Sequence of chain 1.Z:
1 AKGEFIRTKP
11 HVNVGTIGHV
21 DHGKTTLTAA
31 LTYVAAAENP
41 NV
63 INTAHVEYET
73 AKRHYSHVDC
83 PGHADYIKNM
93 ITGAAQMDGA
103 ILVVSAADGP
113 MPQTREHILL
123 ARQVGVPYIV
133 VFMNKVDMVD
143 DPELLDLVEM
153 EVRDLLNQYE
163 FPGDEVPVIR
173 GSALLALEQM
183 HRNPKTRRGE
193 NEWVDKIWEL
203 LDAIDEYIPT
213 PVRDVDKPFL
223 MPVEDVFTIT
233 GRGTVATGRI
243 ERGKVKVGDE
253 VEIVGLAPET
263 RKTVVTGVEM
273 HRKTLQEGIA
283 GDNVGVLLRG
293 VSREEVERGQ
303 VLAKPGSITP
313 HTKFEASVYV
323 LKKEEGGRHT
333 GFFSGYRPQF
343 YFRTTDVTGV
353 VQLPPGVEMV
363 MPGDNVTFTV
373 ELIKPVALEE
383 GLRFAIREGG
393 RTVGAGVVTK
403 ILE

The small molecule below binds the protein below.
Small molecule (SMILES): C/C=C\C=C\[C@@H]1O[C@](O)([C@H](CC)C(=O)NC/C=C/C=C(\C)[C@@H](OC)[C@@H](C)[C@@H]2O[C@H](/C=C/C=C/C=C(\C)C(=O)c3c(O)cc[nH]c3=O)[C@H](O)[C@@H]2O)[C@H](O)[C@H](O)C1(C)C

Binding-site contacts:
Ligand atom C41 contacts residue TYR161 of chain 1.Z at 3.4 Å (hydrophobic).
Ligand atom C27 contacts residue GLN125 of chain 1.Z at 3.5 Å.
Ligand atom N26 contacts residue GLN125 of chain 1.Z at 2.6 Å (h-bond).
Ligand atom C39 contacts residue THR394 of chain 1.Z at 3.3 Å.
Ligand atom C11 contacts residue TYR161 of chain 1.Z at 3.7 Å (hydrophobic).
Ligand atom C10 contacts residue GLU326 of chain 1.Z at 3.5 Å.
Ligand atom O15 contacts residue TYR161 of chain 1.Z at 2.9 Å (h-bond).
Ligand atom C25 contacts residue ALA387 of chain 1.Z at 3.7 Å (hydrophobic).
Ligand atom C35 contacts residue TYR343 of chain 1.Z at 3.5 Å (hydrophobic).
Ligand atom C15 contacts residue GLU162 of chain 1.Z at 3.1 Å.
Ligand atom C28 contacts residue GLN125 of chain 1.Z at 3.5 Å.
Ligand atom C36 contacts residue ALA387 of chain 1.Z at 3.5 Å (hydrophobic).
Ligand atom C43 contacts residue GLU327 of chain 1.Z at 3.4 Å.
Ligand atom C42 contacts residue ARG124 of chain 1.Z at 3.3 Å.
Ligand atom O27 contacts residue PHE386 of chain 1.Z at 2.6 Å (h-bond).
Ligand atom C8 contacts residue TYR161 of chain 1.Z at 3.2 Å (hydrophobic).
Ligand atom C5 contacts residue GLU118 of chain 1.Z at 3.6 Å.
Ligand atom O7 contacts residue TYR161 of chain 1.Z at 3.6 Å.
Ligand atom O16 contacts residue TYR161 of chain 1.Z at 3.5 Å (h-bond).
Ligand atom C5 contacts residue LEU121 of chain 1.Z at 3.4 Å (hydrophobic).
Ligand atom C25 contacts residue GLN125 of chain 1.Z at 3.5 Å.
Ligand atom C33 contacts residue TYR343 of chain 1.Z at 3.7 Å (hydrophobic).
Ligand atom C47 contacts residue VAL126 of chain 1.Z at 3.3 Å (hydrophobic).
Ligand atom C47 contacts residue ALA97 of chain 1.Z at 3.4 Å (hydrophobic).
Ligand atom C45 contacts residue ARG385 of chain 1.Z at 3.3 Å.
Ligand atom O29 contacts residue PHE386 of chain 1.Z at 2.8 Å (h-bond).
Ligand atom C42 contacts residue GLN125 of chain 1.Z at 3.4 Å.
Ligand atom O16 contacts residue GLU162 of chain 1.Z at 3.5 Å.
Ligand atom C16 contacts residue GLU162 of chain 1.Z at 3.1 Å.
Ligand atom C22 contacts residue GLN125 of chain 1.Z at 3.3 Å.
Ligand atom C4 contacts residue LEU121 of chain 1.Z at 3.7 Å (hydrophobic).
Ligand atom O4 contacts residue TYR161 of chain 1.Z at 3.3 Å (h-bond).
Ligand atom C46 contacts residue ARG385 of chain 1.Z at 3.4 Å.
Ligand atom C41 contacts residue GLN160 of chain 1.Z at 3.3 Å.
Ligand atom C12 contacts residue GLU327 of chain 1.Z at 3.7 Å.
Ligand atom C7 contacts residue TYR161 of chain 1.Z at 3.4 Å (hydrophobic).
Ligand atom C27 contacts residue PHE386 of chain 1.Z at 3.5 Å (hydrophobic).
Ligand atom N1 contacts residue GLY328 of chain 1.Z at 3.5 Å.
Ligand atom O27 contacts residue ALA397 of chain 1.Z at 3.1 Å.
Ligand atom C48 contacts residue PHE344 of chain 1.Z at 3.2 Å (hydrophobic).